Binding-site contacts:
Ligand atom C4 contacts residue LEU6 of chain 1.D at 4.1 Å (hydrophobic).
Ligand atom C4 contacts residue HIS5 of chain 1.D at 3.9 Å.
Ligand atom C5 contacts residue LEU6 of chain 1.D at 3.4 Å (hydrophobic).
Ligand atom C5 contacts residue CYS6 of chain 2.C at 4.4 Å (hydrophobic).
Ligand atom C6 contacts residue CYS7 of chain 2.D at 4.2 Å (hydrophobic).
Ligand atom C3 contacts residue HIS5 of chain 1.D at 3.7 Å.
Ligand atom C7 contacts residue HIS5 of chain 1.D at 4.0 Å.
Ligand atom C2 contacts residue HIS5 of chain 1.D at 3.9 Å.
Ligand atom C5 contacts residue LEU11 of chain 2.D at 3.6 Å (hydrophobic).
Ligand atom C2 contacts residue LEU16 of chain 2.C at 4.3 Å (hydrophobic).
Ligand atom C6 contacts residue LEU11 of chain 2.D at 3.7 Å (hydrophobic).
Ligand atom C5 contacts residue HIS10 of chain 2.D at 4.1 Å.
Ligand atom C6 contacts residue VAL2 of chain 1.D at 4.5 Å (hydrophobic).
Ligand atom C1 contacts residue LEU11 of chain 2.D at 4.2 Å (hydrophobic).
Ligand atom C4 contacts residue HIS10 of chain 2.D at 3.7 Å.
Ligand atom C4 contacts residue LEU11 of chain 2.D at 3.9 Å (hydrophobic).
Ligand atom O1 contacts residue CYS11 of chain 2.C at 2.6 Å (h-bond).
Ligand atom C3 contacts residue LEU11 of chain 2.D at 4.3 Å (hydrophobic).
Ligand atom C1 contacts residue HIS5 of chain 1.D at 4.2 Å.
Ligand atom O1 contacts residue ILE10 of chain 2.C at 3.4 Å.
Ligand atom C6 contacts residue LEU6 of chain 1.D at 4.3 Å (hydrophobic).
Ligand atom C3 contacts residue LEU16 of chain 2.C at 4.5 Å (hydrophobic).
Ligand atom C5 contacts residue HIS5 of chain 1.D at 3.9 Å.
Ligand atom O1 contacts residue CYS6 of chain 2.C at 2.7 Å (h-bond).
Ligand atom C1 contacts residue ILE10 of chain 2.C at 4.4 Å (hydrophobic).
Ligand atom C2 contacts residue LEU11 of chain 2.D at 4.4 Å (hydrophobic).
Ligand atom C6 contacts residue CYS6 of chain 2.C at 3.1 Å (hydrophobic).
Ligand atom C6 contacts residue HIS5 of chain 1.D at 4.0 Å.
Ligand atom C5 contacts residue CYS7 of chain 2.D at 4.2 Å (hydrophobic).
Ligand atom C7 contacts residue ALA14 of chain 2.D at 3.6 Å (hydrophobic).
Ligand atom O1 contacts residue SER9 of chain 2.C at 3.4 Å (h-bond).
Ligand atom C1 contacts residue CYS11 of chain 2.C at 3.7 Å (hydrophobic).
Ligand atom C1 contacts residue CYS6 of chain 2.C at 3.3 Å (hydrophobic).
Ligand atom C7 contacts residue LEU16 of chain 2.C at 3.8 Å (hydrophobic).
Ligand atom C7 contacts residue LEU17 of chain 1.B at 3.5 Å (hydrophobic).
Ligand atom C2 contacts residue CYS11 of chain 2.C at 3.6 Å (hydrophobic).

Sequence of chain 1.D:
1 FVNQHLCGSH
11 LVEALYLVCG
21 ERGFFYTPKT

Sequence of chain 1.B:
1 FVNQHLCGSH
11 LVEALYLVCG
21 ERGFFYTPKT

A small-molecule ligand and the protein it binds are described below.
Small molecule (SMILES): Cc1cccc(O)c1

Sequence of chain 2.D:
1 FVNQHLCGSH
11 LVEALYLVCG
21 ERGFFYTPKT

Sequence of chain 2.C:
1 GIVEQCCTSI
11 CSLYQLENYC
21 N